Sequence of chain 1.A:
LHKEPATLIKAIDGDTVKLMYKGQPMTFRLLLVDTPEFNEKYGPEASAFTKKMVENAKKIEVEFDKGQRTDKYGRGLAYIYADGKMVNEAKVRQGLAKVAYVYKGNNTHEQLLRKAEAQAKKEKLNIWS

A protein and the small-molecule ligand that binds it are described below.
Small molecule (SMILES): Cc1cn([C@H]2C[C@H](OP(=O)(O)O)[C@@H](COP(=O)(O)O)O2)c(=O)[nH]c1=O

Binding-site contacts:
Ligand atom O4 contacts residue LEU37 of chain 1.A at 3.8 Å.
Ligand atom C3' contacts residue TYR107 of chain 1.A at 3.9 Å (hydrophobic).
Ligand atom O5' contacts residue ARG81 of chain 1.A at 2.9 Å (salt-bridge).
Ligand atom O4 contacts residue TYR109 of chain 1.A at 3.8 Å.
Ligand atom C5' contacts residue ARG81 of chain 1.A at 4.0 Å.
Ligand atom O3P contacts residue TYR79 of chain 1.A at 3.5 Å (h-bond).
Ligand atom O2P contacts residue TYR79 of chain 1.A at 2.4 Å (h-bond).
Ligand atom O4P contacts residue CA1 of chain 1.D at 3.7 Å.
Ligand atom O6P contacts residue ARG35 of chain 1.A at 2.7 Å (salt-bridge).
Ligand atom C5M contacts residue LEU36 of chain 1.A at 4.0 Å (hydrophobic).
Ligand atom C2' contacts residue TYR109 of chain 1.A at 3.5 Å (hydrophobic).
Ligand atom O2 contacts residue TYR109 of chain 1.A at 4.0 Å.
Ligand atom O2 contacts residue ASP77 of chain 1.A at 3.9 Å.
Ligand atom C5' contacts residue TYR107 of chain 1.A at 3.7 Å (hydrophobic).
Ligand atom P2 contacts residue ARG81 of chain 1.A at 3.8 Å.
Ligand atom C5 contacts residue TYR107 of chain 1.A at 4.0 Å (hydrophobic).
Ligand atom C2 contacts residue TYR109 of chain 1.A at 3.7 Å (hydrophobic).
Ligand atom P1 contacts residue TYR79 of chain 1.A at 3.5 Å.
Ligand atom O6P contacts residue TYR107 of chain 1.A at 4.0 Å.
Ligand atom C2' contacts residue TYR107 of chain 1.A at 3.7 Å (hydrophobic).
Ligand atom C4' contacts residue ARG81 of chain 1.A at 3.8 Å.
Ligand atom O4' contacts residue ARG81 of chain 1.A at 3.0 Å (salt-bridge).
Ligand atom O3P contacts residue LYS78 of chain 1.A at 2.6 Å (salt-bridge).
Ligand atom O2P contacts residue LYS78 of chain 1.A at 4.0 Å.
Ligand atom N3 contacts residue TYR109 of chain 1.A at 3.3 Å.
Ligand atom P1 contacts residue LYS78 of chain 1.A at 3.6 Å.
Ligand atom O6P contacts residue ASP40 of chain 1.A at 4.0 Å.
Ligand atom P2 contacts residue ARG35 of chain 1.A at 3.4 Å.
Ligand atom C5M contacts residue TYR107 of chain 1.A at 3.8 Å (hydrophobic).
Ligand atom O4 contacts residue LEU83 of chain 1.A at 3.8 Å.
Ligand atom C4 contacts residue LEU83 of chain 1.A at 3.9 Å (hydrophobic).
Ligand atom O5' contacts residue ARG35 of chain 1.A at 3.6 Å (salt-bridge).
Ligand atom C5M contacts residue ARG35 of chain 1.A at 3.5 Å.
Ligand atom O4P contacts residue ARG81 of chain 1.A at 3.0 Å (salt-bridge).
Ligand atom O3' contacts residue LYS78 of chain 1.A at 3.4 Å (salt-bridge).
Ligand atom P2 contacts residue CA1 of chain 1.D at 3.6 Å.
Ligand atom C4 contacts residue TYR109 of chain 1.A at 3.5 Å (hydrophobic).
Ligand atom O6P contacts residue CA1 of chain 1.D at 2.7 Å.
Ligand atom N3 contacts residue LEU83 of chain 1.A at 4.0 Å.
Ligand atom O4P contacts residue ARG35 of chain 1.A at 2.7 Å (salt-bridge).